Binding-site contacts:
Ligand atom C contacts residue PHE77 of chain 1.B at 3.6 Å (hydrophobic).
Ligand atom O contacts residue TRP99 of chain 1.B at 3.7 Å.
Ligand atom C4 contacts residue TYR101 of chain 1.B at 3.7 Å (hydrophobic).
Ligand atom O contacts residue PHE56 of chain 1.B at 3.4 Å.
Ligand atom N contacts residue TRP99 of chain 1.B at 3.4 Å (h-bond).
Ligand atom CB contacts residue ILE87 of chain 1.B at 3.8 Å (hydrophobic).
Ligand atom CB contacts residue HIS96 of chain 1.B at 3.8 Å.
Ligand atom O5 contacts residue TRP79 of chain 1.B at 3.0 Å (h-bond).
Ligand atom O contacts residue ASN50 of chain 1.B at 3.4 Å (h-bond).
Ligand atom C5 contacts residue TYR101 of chain 1.B at 3.6 Å (hydrophobic).
Ligand atom CA contacts residue TRP79 of chain 1.B at 3.5 Å (hydrophobic).
Ligand atom O contacts residue PHE77 of chain 1.B at 3.8 Å.
Ligand atom CG contacts residue HIS96 of chain 1.B at 3.6 Å.
Ligand atom O5 contacts residue TYR101 of chain 1.B at 2.9 Å (h-bond).
Ligand atom C5 contacts residue PHE77 of chain 1.B at 3.7 Å (hydrophobic).
Ligand atom O contacts residue HIS96 of chain 1.B at 3.6 Å.
Ligand atom O5 contacts residue TRP85 of chain 1.B at 3.5 Å.
Ligand atom N1 contacts residue TRP79 of chain 1.B at 3.5 Å.
Ligand atom O contacts residue ASN50 of chain 1.B at 2.8 Å (h-bond).
Ligand atom C4 contacts residue TRP79 of chain 1.B at 3.6 Å (hydrophobic).
Ligand atom O5 contacts residue SER78 of chain 1.B at 3.5 Å.
Ligand atom O contacts residue PRO51 of chain 1.B at 3.5 Å.
Ligand atom O contacts residue TRP99 of chain 1.B at 2.8 Å (h-bond).
Ligand atom O5 contacts residue PHE77 of chain 1.B at 3.8 Å.
Ligand atom O contacts residue ALA52 of chain 1.B at 3.6 Å.
Ligand atom C contacts residue TRP99 of chain 1.B at 3.8 Å (hydrophobic).
Ligand atom N contacts residue ASN50 of chain 1.B at 3.8 Å.
Ligand atom O contacts residue MET54 of chain 1.B at 3.6 Å.
Ligand atom N1 contacts residue PHE77 of chain 1.B at 2.8 Å (h-bond).
Ligand atom C contacts residue ASN50 of chain 1.B at 3.6 Å.
Ligand atom C contacts residue TRP79 of chain 1.B at 3.6 Å (hydrophobic).
Ligand atom N contacts residue TRP85 of chain 1.B at 3.7 Å.
Ligand atom C4 contacts residue TRP85 of chain 1.B at 3.6 Å (hydrophobic).
Ligand atom O contacts residue ASN50 of chain 1.B at 3.5 Å.
Ligand atom C5 contacts residue TRP79 of chain 1.B at 3.4 Å (hydrophobic).
Ligand atom O contacts residue ILE87 of chain 1.B at 3.5 Å.
Ligand atom C5 contacts residue TRP85 of chain 1.B at 3.5 Å (hydrophobic).
Ligand atom C4 contacts residue TRP99 of chain 1.B at 3.6 Å (hydrophobic).
Ligand atom CA contacts residue TRP99 of chain 1.B at 3.7 Å (hydrophobic).
Ligand atom CA contacts residue HIS96 of chain 1.B at 3.8 Å.

The small molecule below binds the protein below.
Small molecule (SMILES): CSCC[C@H](NC(=O)[C@H](CCC(N)=O)NC(=O)[C@H](C)NC(=O)[C@H](C)NC(=O)[C@H](C)N)C(=O)N[C@@H](CCC(N)=O)C(=O)N[C@H]1CC(=O)NC1=O

Sequence of chain 1.B:
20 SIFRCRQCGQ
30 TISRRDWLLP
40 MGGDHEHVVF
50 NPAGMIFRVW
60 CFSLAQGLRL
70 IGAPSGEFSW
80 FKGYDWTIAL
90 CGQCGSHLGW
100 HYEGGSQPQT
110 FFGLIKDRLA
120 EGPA